Binding-site contacts:
Ligand atom C5 contacts residue TYR167 of chain 1.A at 4.0 Å (hydrophobic).
Ligand atom C8 contacts residue LEU169 of chain 1.A at 4.2 Å (hydrophobic).
Ligand atom O7 contacts residue ASN150 of chain 1.A at 3.4 Å (h-bond).
Ligand atom O7 contacts residue VAL136 of chain 1.A at 4.2 Å.
Ligand atom C1 contacts residue ASN150 of chain 1.A at 1.5 Å.
Ligand atom C2 contacts residue ASN150 of chain 1.A at 2.5 Å.
Ligand atom C4 contacts residue ASN150 of chain 1.A at 4.3 Å.
Ligand atom O5 contacts residue TYR167 of chain 1.A at 4.3 Å.
Ligand atom C8 contacts residue TYR167 of chain 1.A at 3.5 Å (hydrophobic).
Ligand atom C8 contacts residue ASN150 of chain 1.A at 4.5 Å.
Ligand atom C7 contacts residue ASN150 of chain 1.A at 3.3 Å.
Ligand atom C5 contacts residue ASN150 of chain 1.A at 3.8 Å.
Ligand atom O5 contacts residue ASN150 of chain 1.A at 2.4 Å (h-bond).
Ligand atom C3 contacts residue ASN150 of chain 1.A at 3.9 Å.
Ligand atom N2 contacts residue ASN150 of chain 1.A at 2.9 Å (h-bond).
Ligand atom O7 contacts residue ASN138 of chain 1.A at 4.1 Å.
Ligand atom C8 contacts residue VAL136 of chain 1.A at 3.8 Å (hydrophobic).
Ligand atom C6 contacts residue TYR167 of chain 1.A at 3.6 Å (hydrophobic).

This small molecule binds to this protein.
Small molecule (SMILES): CC(=O)N[C@H]1[C@H](O[C@H]2[C@H](O)[C@@H](NC(C)=O)CO[C@@H]2CO)O[C@H](CO)[C@@H](O)[C@@H]1O

Sequence of chain 1.A:
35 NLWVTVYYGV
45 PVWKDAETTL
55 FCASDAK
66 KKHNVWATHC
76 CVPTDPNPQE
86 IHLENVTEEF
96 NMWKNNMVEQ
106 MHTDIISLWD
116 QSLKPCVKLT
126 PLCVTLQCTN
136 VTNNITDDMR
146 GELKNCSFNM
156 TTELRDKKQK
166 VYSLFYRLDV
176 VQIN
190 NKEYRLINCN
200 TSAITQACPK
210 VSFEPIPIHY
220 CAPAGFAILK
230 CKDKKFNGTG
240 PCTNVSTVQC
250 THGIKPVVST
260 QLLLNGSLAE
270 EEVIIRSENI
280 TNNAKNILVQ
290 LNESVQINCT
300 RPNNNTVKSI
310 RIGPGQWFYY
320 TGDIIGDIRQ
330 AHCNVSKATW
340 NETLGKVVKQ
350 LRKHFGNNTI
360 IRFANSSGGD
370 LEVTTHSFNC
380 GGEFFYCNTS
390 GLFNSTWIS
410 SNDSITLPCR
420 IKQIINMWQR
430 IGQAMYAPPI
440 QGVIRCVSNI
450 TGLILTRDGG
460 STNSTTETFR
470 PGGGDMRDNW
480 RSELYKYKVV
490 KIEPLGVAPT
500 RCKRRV